This protein binds this small molecule.
Small molecule (SMILES): COC1CN(C(=O)CC2(c3ccc(F)cc3)C3CC4CC(C3)CC2C4)C1

Binding-site contacts:
Ligand atom C22 contacts residue ALA217 of chain 1.D at 3.9 Å (hydrophobic).
Ligand atom N19 contacts residue NAP1 of chain 1.K at 3.4 Å.
Ligand atom C8 contacts residue TYR171 of chain 1.D at 3.8 Å (hydrophobic).
Ligand atom F21 contacts residue ALA220 of chain 1.D at 4.0 Å.
Ligand atom C1 contacts residue SER164 of chain 1.D at 4.0 Å.
Ligand atom F21 contacts residue SER119 of chain 1.D at 3.4 Å.
Ligand atom C1 contacts residue ALA166 of chain 1.D at 4.1 Å (hydrophobic).
Ligand atom C6 contacts residue SER164 of chain 1.D at 3.5 Å.
Ligand atom F21 contacts residue LEU120 of chain 1.D at 3.6 Å.
Ligand atom N19 contacts residue TYR177 of chain 1.D at 3.7 Å.
Ligand atom C22 contacts residue NAP1 of chain 1.K at 3.5 Å.
Ligand atom C26 contacts residue THR118 of chain 1.D at 3.8 Å.
Ligand atom F21 contacts residue THR118 of chain 1.D at 3.9 Å.
Ligand atom C14 contacts residue LEU120 of chain 1.D at 3.5 Å (hydrophobic).
Ligand atom C17 contacts residue TYR177 of chain 1.D at 4.0 Å (hydrophobic).
Ligand atom C23 contacts residue NAP1 of chain 1.K at 3.6 Å.
Ligand atom C4 contacts residue LEU211 of chain 1.D at 3.8 Å (hydrophobic).
Ligand atom C24 contacts residue TYR177 of chain 1.D at 3.1 Å (hydrophobic).
Ligand atom C18 contacts residue NAP1 of chain 1.K at 3.1 Å.
Ligand atom C14 contacts residue VAL221 of chain 1.D at 3.9 Å (hydrophobic).
Ligand atom C18 contacts residue SER164 of chain 1.D at 3.8 Å.
Ligand atom O25 contacts residue THR216 of chain 1.D at 4.1 Å.
Ligand atom C15 contacts residue VAL174 of chain 1.D at 4.1 Å (hydrophobic).
Ligand atom C6 contacts residue ALA166 of chain 1.D at 4.2 Å (hydrophobic).
Ligand atom C18 contacts residue TYR177 of chain 1.D at 3.6 Å (hydrophobic).
Ligand atom C24 contacts residue NAP1 of chain 1.K at 3.6 Å.
Ligand atom C4 contacts residue MET227 of chain 1.D at 4.0 Å (hydrophobic).
Ligand atom C6 contacts residue LEU165 of chain 1.D at 4.1 Å (hydrophobic).
Ligand atom C7 contacts residue TYR171 of chain 1.D at 4.2 Å (hydrophobic).
Ligand atom C23 contacts residue ALA217 of chain 1.D at 4.2 Å (hydrophobic).
Ligand atom O20 contacts residue TYR177 of chain 1.D at 2.7 Å (h-bond).
Ligand atom C7 contacts residue ALA166 of chain 1.D at 4.2 Å (hydrophobic).
Ligand atom C5 contacts residue LEU165 of chain 1.D at 4.2 Å (hydrophobic).
Ligand atom C17 contacts residue VAL174 of chain 1.D at 3.5 Å (hydrophobic).
Ligand atom C12 contacts residue NAP1 of chain 1.K at 3.5 Å.
Ligand atom C15 contacts residue LEU120 of chain 1.D at 3.8 Å (hydrophobic).
Ligand atom C16 contacts residue VAL174 of chain 1.D at 3.4 Å (hydrophobic).
Ligand atom O20 contacts residue NAP1 of chain 1.K at 3.1 Å.
Ligand atom O20 contacts residue SER164 of chain 1.D at 2.8 Å (h-bond).
Ligand atom C13 contacts residue VAL221 of chain 1.D at 3.7 Å (hydrophobic).

Sequence of chain 1.D:
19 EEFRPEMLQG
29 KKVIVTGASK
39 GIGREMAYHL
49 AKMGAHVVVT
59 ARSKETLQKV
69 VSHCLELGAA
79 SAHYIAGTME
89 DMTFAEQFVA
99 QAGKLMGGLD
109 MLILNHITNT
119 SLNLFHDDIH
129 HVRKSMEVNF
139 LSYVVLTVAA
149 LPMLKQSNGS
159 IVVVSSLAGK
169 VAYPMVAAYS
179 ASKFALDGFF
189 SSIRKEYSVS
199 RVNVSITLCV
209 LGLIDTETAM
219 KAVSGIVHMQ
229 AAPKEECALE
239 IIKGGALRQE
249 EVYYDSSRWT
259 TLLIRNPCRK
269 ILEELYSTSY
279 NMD